This protein binds this small molecule.
Small molecule (SMILES): O=C([O-])c1ccc[nH]1

Sequence of chain 3.B:
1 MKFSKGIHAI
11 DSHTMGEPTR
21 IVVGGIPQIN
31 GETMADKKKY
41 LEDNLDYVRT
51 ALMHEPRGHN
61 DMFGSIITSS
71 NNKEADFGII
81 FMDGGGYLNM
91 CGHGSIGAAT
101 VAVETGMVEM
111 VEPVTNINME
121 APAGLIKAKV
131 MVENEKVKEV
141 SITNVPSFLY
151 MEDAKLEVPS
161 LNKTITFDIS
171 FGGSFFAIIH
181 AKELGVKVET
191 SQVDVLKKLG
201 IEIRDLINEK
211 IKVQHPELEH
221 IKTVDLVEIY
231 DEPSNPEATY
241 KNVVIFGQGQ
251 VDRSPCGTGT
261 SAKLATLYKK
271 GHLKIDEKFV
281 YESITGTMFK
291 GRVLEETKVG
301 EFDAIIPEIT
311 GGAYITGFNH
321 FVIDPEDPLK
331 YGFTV

Binding-site contacts:
Ligand atom N6 contacts residue THR258 of chain 3.B at 4.1 Å.
Ligand atom O7 contacts residue CYS91 of chain 3.B at 2.8 Å (h-bond).
Ligand atom O8 contacts residue ASP252 of chain 3.B at 4.1 Å.
Ligand atom C1 contacts residue HIS93 of chain 3.B at 3.4 Å.
Ligand atom O7 contacts residue HIS93 of chain 3.B at 4.2 Å.
Ligand atom C1 contacts residue GLY92 of chain 3.B at 4.2 Å.
Ligand atom O8 contacts residue GLY257 of chain 3.B at 2.7 Å (h-bond).
Ligand atom C5 contacts residue CYS256 of chain 3.B at 4.1 Å (hydrophobic).
Ligand atom O8 contacts residue HIS93 of chain 3.B at 3.0 Å (h-bond).
Ligand atom C3 contacts residue HIS93 of chain 3.B at 4.0 Å.
Ligand atom N6 contacts residue ASP252 of chain 3.B at 3.2 Å (salt-bridge).
Ligand atom C2 contacts residue HIS93 of chain 3.B at 3.5 Å.
Ligand atom C4 contacts residue HIS93 of chain 3.B at 4.2 Å.
Ligand atom C4 contacts residue PHE246 of chain 3.B at 4.3 Å (hydrophobic).
Ligand atom C1 contacts residue GLY257 of chain 3.B at 3.7 Å.
Ligand atom C5 contacts residue ASP252 of chain 3.B at 3.7 Å.
Ligand atom C4 contacts residue LEU88 of chain 3.B at 4.1 Å (hydrophobic).
Ligand atom N6 contacts residue HIS93 of chain 3.B at 3.2 Å.
Ligand atom N6 contacts residue CYS256 of chain 3.B at 3.4 Å (h-bond).
Ligand atom C2 contacts residue THR258 of chain 3.B at 3.3 Å.
Ligand atom C3 contacts residue LEU88 of chain 3.B at 4.2 Å (hydrophobic).
Ligand atom O8 contacts residue THR258 of chain 3.B at 3.3 Å (h-bond).
Ligand atom O7 contacts residue GLY92 of chain 3.B at 3.5 Å (h-bond).
Ligand atom C1 contacts residue CYS256 of chain 3.B at 4.2 Å (hydrophobic).
Ligand atom O8 contacts residue CYS256 of chain 3.B at 3.6 Å.
Ligand atom C2 contacts residue CYS256 of chain 3.B at 4.0 Å (hydrophobic).
Ligand atom C2 contacts residue CYS91 of chain 3.B at 3.5 Å (hydrophobic).
Ligand atom C3 contacts residue MET90 of chain 3.B at 3.8 Å (hydrophobic).
Ligand atom C5 contacts residue LEU226 of chain 3.B at 4.3 Å (hydrophobic).
Ligand atom O7 contacts residue GLY257 of chain 3.B at 4.0 Å.
Ligand atom C3 contacts residue CYS91 of chain 3.B at 3.7 Å (hydrophobic).
Ligand atom O7 contacts residue THR258 of chain 3.B at 2.9 Å (h-bond).
Ligand atom C2 contacts residue ASP252 of chain 3.B at 4.3 Å.
Ligand atom C1 contacts residue CYS91 of chain 3.B at 2.8 Å (hydrophobic).
Ligand atom C5 contacts residue HIS93 of chain 3.B at 3.6 Å.
Ligand atom O8 contacts residue CYS91 of chain 3.B at 3.0 Å (h-bond).
Ligand atom C5 contacts residue PHE246 of chain 3.B at 3.8 Å (hydrophobic).
Ligand atom C3 contacts residue THR258 of chain 3.B at 3.5 Å.
Ligand atom C1 contacts residue THR258 of chain 3.B at 3.2 Å.
Ligand atom C4 contacts residue THR258 of chain 3.B at 4.3 Å.